The small molecule below binds the protein below.
Small molecule (SMILES): C[C@]12CC[C@H](O)CC1=C(C(N)=O)C[C@@H]1[C@@H]2CC[C@]2(C)C(c3cccnc3)=CC[C@@H]12

Sequence of chain 1.A:
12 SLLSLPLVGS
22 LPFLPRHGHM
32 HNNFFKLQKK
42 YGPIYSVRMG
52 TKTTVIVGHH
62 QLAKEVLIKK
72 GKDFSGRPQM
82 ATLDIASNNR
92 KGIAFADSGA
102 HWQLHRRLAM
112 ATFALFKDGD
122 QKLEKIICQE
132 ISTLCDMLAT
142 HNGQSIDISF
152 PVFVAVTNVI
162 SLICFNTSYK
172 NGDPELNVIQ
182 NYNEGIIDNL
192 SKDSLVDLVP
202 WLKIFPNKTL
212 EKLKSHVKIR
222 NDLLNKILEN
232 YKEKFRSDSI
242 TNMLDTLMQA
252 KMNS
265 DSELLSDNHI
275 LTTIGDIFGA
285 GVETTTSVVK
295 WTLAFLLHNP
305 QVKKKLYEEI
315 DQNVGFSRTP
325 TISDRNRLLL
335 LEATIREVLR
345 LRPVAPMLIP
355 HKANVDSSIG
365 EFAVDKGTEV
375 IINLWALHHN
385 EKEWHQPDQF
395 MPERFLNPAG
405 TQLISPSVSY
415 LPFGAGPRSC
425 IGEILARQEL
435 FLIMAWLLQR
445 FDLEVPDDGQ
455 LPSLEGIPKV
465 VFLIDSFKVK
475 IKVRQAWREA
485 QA

Binding-site contacts:
Ligand atom O18 contacts residue ASN184 of chain 1.A at 2.6 Å (h-bond).
Ligand atom N32 contacts residue HEM1 of chain 1.E at 2.5 Å.
Ligand atom C31 contacts residue ALA284 of chain 1.A at 3.9 Å (hydrophobic).
Ligand atom N32 contacts residue THR288 of chain 1.A at 3.6 Å.
Ligand atom C2 contacts residue GLY279 of chain 1.A at 4.0 Å.
Ligand atom C31 contacts residue HEM1 of chain 1.E at 3.1 Å.
Ligand atom C14 contacts residue GLY283 of chain 1.A at 3.9 Å.
Ligand atom C33 contacts residue THR288 of chain 1.A at 3.8 Å.
Ligand atom C3 contacts residue ARG221 of chain 1.A at 3.5 Å.
Ligand atom O18 contacts residue ILE187 of chain 1.A at 3.2 Å.
Ligand atom C13 contacts residue ILE188 of chain 1.A at 3.9 Å (hydrophobic).
Ligand atom C27 contacts residue ALA95 of chain 1.A at 3.4 Å (hydrophobic).
Ligand atom C29 contacts residue ALA284 of chain 1.A at 3.9 Å (hydrophobic).
Ligand atom C28 contacts residue ALA95 of chain 1.A at 3.5 Å (hydrophobic).
Ligand atom C15 contacts residue ASN184 of chain 1.A at 3.4 Å.
Ligand atom C34 contacts residue VAL348 of chain 1.A at 3.9 Å (hydrophobic).
Ligand atom C22 contacts residue ALA284 of chain 1.A at 4.0 Å (hydrophobic).
Ligand atom C16 contacts residue ASN184 of chain 1.A at 3.2 Å.
Ligand atom C24 contacts residue VAL464 of chain 1.A at 3.7 Å (hydrophobic).
Ligand atom C31 contacts residue THR288 of chain 1.A at 3.8 Å.
Ligand atom C25 contacts residue ALA284 of chain 1.A at 3.9 Å (hydrophobic).
Ligand atom N5 contacts residue ASP280 of chain 1.A at 3.3 Å (salt-bridge).
Ligand atom C34 contacts residue THR288 of chain 1.A at 4.1 Å.
Ligand atom C3 contacts residue GLY279 of chain 1.A at 3.7 Å.
Ligand atom C15 contacts residue ILE188 of chain 1.A at 4.0 Å (hydrophobic).
Ligand atom N5 contacts residue ARG221 of chain 1.A at 3.0 Å (salt-bridge).
Ligand atom C33 contacts residue HEM1 of chain 1.E at 3.4 Å.
Ligand atom C8 contacts residue ASP280 of chain 1.A at 3.8 Å.
Ligand atom O4 contacts residue GLY279 of chain 1.A at 3.1 Å (h-bond).
Ligand atom C33 contacts residue VAL348 of chain 1.A at 3.9 Å (hydrophobic).
Ligand atom C11 contacts residue ALA284 of chain 1.A at 4.0 Å (hydrophobic).
Ligand atom O4 contacts residue ARG221 of chain 1.A at 3.3 Å (salt-bridge).
Ligand atom C14 contacts residue GLU287 of chain 1.A at 3.9 Å.
Ligand atom C3 contacts residue ASP280 of chain 1.A at 3.8 Å.
Ligand atom O4 contacts residue ASP280 of chain 1.A at 4.0 Å.
Ligand atom O18 contacts residue TYR183 of chain 1.A at 3.5 Å.
Ligand atom C20 contacts residue ILE187 of chain 1.A at 4.0 Å (hydrophobic).
Ligand atom N5 contacts residue ALA87 of chain 1.A at 3.5 Å (h-bond).
Ligand atom C24 contacts residue PHE96 of chain 1.A at 3.8 Å (hydrophobic).
Ligand atom C11 contacts residue GLY283 of chain 1.A at 4.0 Å.